Sequence of chain 2.B:
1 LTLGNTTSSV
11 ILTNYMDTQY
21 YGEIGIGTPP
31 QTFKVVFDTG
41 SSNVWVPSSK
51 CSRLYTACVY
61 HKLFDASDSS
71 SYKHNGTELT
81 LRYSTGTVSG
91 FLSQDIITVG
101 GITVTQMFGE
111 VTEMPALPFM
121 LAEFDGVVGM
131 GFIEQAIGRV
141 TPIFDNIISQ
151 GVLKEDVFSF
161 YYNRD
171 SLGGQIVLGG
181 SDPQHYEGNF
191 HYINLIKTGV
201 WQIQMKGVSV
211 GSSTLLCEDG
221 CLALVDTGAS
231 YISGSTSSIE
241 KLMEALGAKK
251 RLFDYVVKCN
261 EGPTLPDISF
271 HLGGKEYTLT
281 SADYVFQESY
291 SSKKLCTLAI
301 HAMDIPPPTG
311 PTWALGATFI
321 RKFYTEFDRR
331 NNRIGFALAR

Binding-site contacts:
Ligand atom C11 contacts residue PHE124 of chain 2.B at 3.9 Å (hydrophobic).
Ligand atom C30 contacts residue GLY40 of chain 2.B at 3.5 Å.
Ligand atom C5 contacts residue ASP38 of chain 2.B at 4.0 Å.
Ligand atom C29 contacts residue ILE137 of chain 2.B at 3.3 Å (hydrophobic).
Ligand atom CL1 contacts residue PRO118 of chain 2.B at 3.3 Å.
Ligand atom N25 contacts residue SER41 of chain 2.B at 4.0 Å.
Ligand atom C4 contacts residue ASP226 of chain 2.B at 3.6 Å.
Ligand atom C27 contacts residue ARG82 of chain 2.B at 4.0 Å.
Ligand atom C2 contacts residue ASP226 of chain 2.B at 3.3 Å.
Ligand atom C4 contacts residue ASP38 of chain 2.B at 3.7 Å.
Ligand atom C30 contacts residue GLN135 of chain 2.B at 4.0 Å.
Ligand atom C17 contacts residue PHE124 of chain 2.B at 3.8 Å (hydrophobic).
Ligand atom C15 contacts residue VAL127 of chain 2.B at 3.8 Å (hydrophobic).
Ligand atom C14 contacts residue GLY228 of chain 2.B at 3.6 Å.
Ligand atom N25 contacts residue GLY40 of chain 2.B at 2.8 Å (h-bond).
Ligand atom C27 contacts residue TYR83 of chain 2.B at 3.5 Å (hydrophobic).
Ligand atom C8 contacts residue THR85 of chain 2.B at 3.4 Å.
Ligand atom C15 contacts residue TYR83 of chain 2.B at 3.6 Å (hydrophobic).
Ligand atom CL1 contacts residue PHE124 of chain 2.B at 3.9 Å.
Ligand atom C2 contacts residue GLY40 of chain 2.B at 3.7 Å.
Ligand atom N3 contacts residue ASP226 of chain 2.B at 2.7 Å (salt-bridge).
Ligand atom O24 contacts residue TYR83 of chain 2.B at 3.7 Å.
Ligand atom C2 contacts residue ASP38 of chain 2.B at 3.8 Å.
Ligand atom C23 contacts residue TYR83 of chain 2.B at 3.9 Å (hydrophobic).
Ligand atom C30 contacts residue SER41 of chain 2.B at 3.5 Å.
Ligand atom C20 contacts residue SER230 of chain 2.B at 4.0 Å.
Ligand atom N25 contacts residue TYR83 of chain 2.B at 4.1 Å.
Ligand atom C6 contacts residue TYR83 of chain 2.B at 4.1 Å (hydrophobic).
Ligand atom C1 contacts residue ASP38 of chain 2.B at 3.5 Å.
Ligand atom C14 contacts residue VAL36 of chain 2.B at 3.9 Å (hydrophobic).
Ligand atom O13 contacts residue THR85 of chain 2.B at 3.0 Å (h-bond).
Ligand atom C26 contacts residue GLY40 of chain 2.B at 3.6 Å.
Ligand atom C23 contacts residue GLY40 of chain 2.B at 3.7 Å.
Ligand atom O24 contacts residue SER84 of chain 2.B at 3.1 Å (h-bond).
Ligand atom C4 contacts residue GLY228 of chain 2.B at 3.7 Å.
Ligand atom N3 contacts residue ASP38 of chain 2.B at 2.9 Å (salt-bridge).
Ligand atom C4 contacts residue ALA229 of chain 2.B at 4.1 Å (hydrophobic).
Ligand atom C19 contacts residue GLN19 of chain 2.B at 3.5 Å.
Ligand atom C9 contacts residue THR85 of chain 2.B at 3.3 Å.
Ligand atom C1 contacts residue GLY40 of chain 2.B at 3.7 Å.

The protein below binds the small molecule below.
Small molecule (SMILES): CC(C)CCNC(=O)[C@@H]1CNC[C@H](N2CC(=O)N(c3ccccc3Cl)CC2(C)C)C1